Sequence of chain 1.A:
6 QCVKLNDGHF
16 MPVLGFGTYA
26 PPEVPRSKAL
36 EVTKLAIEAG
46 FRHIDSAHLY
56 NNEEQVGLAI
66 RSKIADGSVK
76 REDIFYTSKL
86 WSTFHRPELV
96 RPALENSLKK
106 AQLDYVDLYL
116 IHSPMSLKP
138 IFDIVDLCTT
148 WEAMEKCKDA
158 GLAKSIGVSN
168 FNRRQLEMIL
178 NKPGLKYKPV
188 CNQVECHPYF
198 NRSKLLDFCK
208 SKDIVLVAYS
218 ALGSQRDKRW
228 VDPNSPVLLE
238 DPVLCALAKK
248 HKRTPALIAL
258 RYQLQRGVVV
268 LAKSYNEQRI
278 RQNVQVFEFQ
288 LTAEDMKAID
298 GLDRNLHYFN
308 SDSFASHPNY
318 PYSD

Binding-site contacts:
Ligand atom C15 contacts residue NAP1 of chain 1.B at 3.2 Å.
Ligand atom C2 contacts residue SER118 of chain 1.A at 3.6 Å.
Ligand atom C15 contacts residue HIS117 of chain 1.A at 3.9 Å.
Ligand atom O2 contacts residue ASN167 of chain 1.A at 3.6 Å.
Ligand atom O contacts residue HIS117 of chain 1.A at 2.8 Å (h-bond).
Ligand atom C3 contacts residue NAP1 of chain 1.B at 3.9 Å.
Ligand atom C5 contacts residue PHE311 of chain 1.A at 3.6 Å (hydrophobic).
Ligand atom O2 contacts residue MET120 of chain 1.A at 3.2 Å.
Ligand atom C13 contacts residue NAP1 of chain 1.B at 3.9 Å.
Ligand atom C5 contacts residue NAP1 of chain 1.B at 3.8 Å.
Ligand atom C6 contacts residue ASN167 of chain 1.A at 3.7 Å.
Ligand atom OXT contacts residue NAP1 of chain 1.B at 3.2 Å.
Ligand atom C8 contacts residue NAP1 of chain 1.B at 3.6 Å.
Ligand atom C7 contacts residue NAP1 of chain 1.B at 3.4 Å.
Ligand atom C4 contacts residue ASN167 of chain 1.A at 3.9 Å.
Ligand atom C2 contacts residue ASN167 of chain 1.A at 3.4 Å.
Ligand atom C9 contacts residue LEU54 of chain 1.A at 3.7 Å (hydrophobic).
Ligand atom OXT contacts residue TYR55 of chain 1.A at 3.5 Å.
Ligand atom C6 contacts residue TYR216 of chain 1.A at 3.5 Å (hydrophobic).
Ligand atom OXT contacts residue EDO1 of chain 1.G at 3.0 Å (h-bond).
Ligand atom C12 contacts residue PRO318 of chain 1.A at 3.7 Å (hydrophobic).
Ligand atom C2 contacts residue PHE311 of chain 1.A at 3.9 Å (hydrophobic).
Ligand atom C6 contacts residue PHE311 of chain 1.A at 3.8 Å (hydrophobic).
Ligand atom C12 contacts residue TYR319 of chain 1.A at 3.6 Å (hydrophobic).
Ligand atom C11 contacts residue NAP1 of chain 1.B at 3.3 Å.
Ligand atom C3 contacts residue SER118 of chain 1.A at 3.9 Å.
Ligand atom C10 contacts residue TRP227 of chain 1.A at 3.7 Å (hydrophobic).
Ligand atom C3 contacts residue ASN167 of chain 1.A at 3.5 Å.
Ligand atom C11 contacts residue PHE306 of chain 1.A at 3.5 Å (hydrophobic).
Ligand atom C1 contacts residue MET120 of chain 1.A at 3.7 Å (hydrophobic).
Ligand atom C7 contacts residue HIS117 of chain 1.A at 3.9 Å.
Ligand atom C13 contacts residue PHE306 of chain 1.A at 3.4 Å (hydrophobic).
Ligand atom O contacts residue TYR55 of chain 1.A at 2.5 Å (h-bond).
Ligand atom O contacts residue NAP1 of chain 1.B at 3.0 Å.
Ligand atom C13 contacts residue TYR216 of chain 1.A at 3.8 Å (hydrophobic).
Ligand atom C4 contacts residue NAP1 of chain 1.B at 3.4 Å.
Ligand atom C5 contacts residue TYR216 of chain 1.A at 3.8 Å (hydrophobic).
Ligand atom C15 contacts residue TYR55 of chain 1.A at 3.4 Å (hydrophobic).
Ligand atom C1 contacts residue ASN167 of chain 1.A at 3.5 Å.
Ligand atom C2 contacts residue MET120 of chain 1.A at 3.5 Å (hydrophobic).

A small-molecule ligand and the protein it binds are described below.
Small molecule (SMILES): COc1ccc2cc([C@@H](C)C(=O)O)ccc2c1